Sequence of chain 1.B:
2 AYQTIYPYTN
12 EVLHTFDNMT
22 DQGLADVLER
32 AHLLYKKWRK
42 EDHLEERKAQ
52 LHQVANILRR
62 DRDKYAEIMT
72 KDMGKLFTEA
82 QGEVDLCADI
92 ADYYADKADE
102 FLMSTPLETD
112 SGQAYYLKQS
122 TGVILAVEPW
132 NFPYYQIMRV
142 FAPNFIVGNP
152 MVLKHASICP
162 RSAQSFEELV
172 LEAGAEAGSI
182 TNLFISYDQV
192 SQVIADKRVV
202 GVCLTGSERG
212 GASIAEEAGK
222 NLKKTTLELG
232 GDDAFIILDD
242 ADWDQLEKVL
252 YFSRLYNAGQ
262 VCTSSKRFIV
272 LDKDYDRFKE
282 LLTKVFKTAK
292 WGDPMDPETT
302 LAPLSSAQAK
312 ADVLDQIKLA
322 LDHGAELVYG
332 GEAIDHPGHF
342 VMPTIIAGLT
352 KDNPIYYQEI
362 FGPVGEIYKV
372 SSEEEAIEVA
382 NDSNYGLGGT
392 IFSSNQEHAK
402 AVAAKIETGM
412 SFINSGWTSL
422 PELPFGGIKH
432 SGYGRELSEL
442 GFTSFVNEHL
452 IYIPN

Binding-site contacts:
Ligand atom C2 contacts residue GLN137 of chain 1.B at 4.0 Å.
Ligand atom C1 contacts residue CYS263 of chain 1.B at 3.4 Å (hydrophobic).
Ligand atom C3 contacts residue CYS263 of chain 1.B at 3.7 Å (hydrophobic).
Ligand atom O2 contacts residue TYR136 of chain 1.B at 4.2 Å.
Ligand atom O1 contacts residue VAL262 of chain 1.B at 3.4 Å.
Ligand atom C1 contacts residue VAL262 of chain 1.B at 3.9 Å (hydrophobic).
Ligand atom O2 contacts residue THR264 of chain 1.B at 4.0 Å.
Ligand atom O2 contacts residue PHE133 of chain 1.B at 3.9 Å.
Ligand atom C2 contacts residue VAL262 of chain 1.B at 4.5 Å (hydrophobic).
Ligand atom C2 contacts residue PHE133 of chain 1.B at 4.2 Å (hydrophobic).
Ligand atom O4 contacts residue GLN137 of chain 1.B at 4.2 Å.
Ligand atom C3 contacts residue ARG140 of chain 1.B at 4.0 Å.
Ligand atom C1 contacts residue PHE426 of chain 1.B at 3.9 Å (hydrophobic).
Ligand atom C4 contacts residue CYS263 of chain 1.B at 3.2 Å (hydrophobic).
Ligand atom O2 contacts residue VAL262 of chain 1.B at 4.2 Å.
Ligand atom O4 contacts residue ARG140 of chain 1.B at 2.9 Å (salt-bridge).
Ligand atom C2 contacts residue ASN132 of chain 1.B at 3.1 Å.
Ligand atom C1 contacts residue PHE133 of chain 1.B at 4.2 Å (hydrophobic).
Ligand atom C3 contacts residue ASN132 of chain 1.B at 3.8 Å.
Ligand atom O4 contacts residue PHE426 of chain 1.B at 3.7 Å.
Ligand atom C3 contacts residue GLN137 of chain 1.B at 2.9 Å.
Ligand atom O1 contacts residue THR264 of chain 1.B at 2.7 Å (h-bond).
Ligand atom O4 contacts residue GLU229 of chain 1.B at 3.9 Å.
Ligand atom O2 contacts residue PHE426 of chain 1.B at 3.9 Å.
Ligand atom C3 contacts residue THR206 of chain 1.B at 4.2 Å.
Ligand atom C4 contacts residue ARG140 of chain 1.B at 3.7 Å.
Ligand atom O2 contacts residue TRP418 of chain 1.B at 3.8 Å.
Ligand atom O4 contacts residue CYS263 of chain 1.B at 4.1 Å.
Ligand atom O4 contacts residue THR206 of chain 1.B at 3.3 Å.
Ligand atom C4 contacts residue GLN137 of chain 1.B at 3.5 Å.
Ligand atom C4 contacts residue THR206 of chain 1.B at 3.4 Å.
Ligand atom C2 contacts residue CYS263 of chain 1.B at 3.2 Å (hydrophobic).
Ligand atom C1 contacts residue THR264 of chain 1.B at 3.9 Å.
Ligand atom O1 contacts residue CYS263 of chain 1.B at 2.9 Å (h-bond).
Ligand atom C1 contacts residue ASN132 of chain 1.B at 4.2 Å.
Ligand atom O1 contacts residue PHE426 of chain 1.B at 3.8 Å.
Ligand atom O2 contacts residue ARG140 of chain 1.B at 4.5 Å.

A small-molecule ligand and the protein it binds are described below.
Small molecule (SMILES): O=CCCC(=O)O